Sequence of chain 39.A:
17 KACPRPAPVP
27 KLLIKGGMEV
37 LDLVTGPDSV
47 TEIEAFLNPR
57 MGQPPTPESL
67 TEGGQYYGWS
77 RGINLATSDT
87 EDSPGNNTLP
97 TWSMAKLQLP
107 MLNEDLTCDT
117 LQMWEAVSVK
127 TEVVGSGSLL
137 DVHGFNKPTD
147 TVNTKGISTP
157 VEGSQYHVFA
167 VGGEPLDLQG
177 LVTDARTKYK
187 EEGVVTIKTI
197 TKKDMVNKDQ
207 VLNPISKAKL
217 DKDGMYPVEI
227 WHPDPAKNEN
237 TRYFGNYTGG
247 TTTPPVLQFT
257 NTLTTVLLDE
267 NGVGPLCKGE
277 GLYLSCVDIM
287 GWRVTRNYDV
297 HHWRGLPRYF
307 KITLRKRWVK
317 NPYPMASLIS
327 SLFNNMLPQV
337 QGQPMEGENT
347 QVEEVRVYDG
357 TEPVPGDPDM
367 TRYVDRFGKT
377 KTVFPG

Binding-site contacts:
Ligand atom C10 contacts residue TYR72 of chain 39.E at 4.2 Å (hydrophobic).
Ligand atom C4 contacts residue GLY78 of chain 39.E at 3.4 Å.
Ligand atom O10 contacts residue ASN293 of chain 39.E at 3.8 Å.
Ligand atom O10 contacts residue THR291 of chain 39.E at 4.0 Å.
Ligand atom O1A contacts residue GLY78 of chain 39.E at 3.6 Å (h-bond).
Ligand atom N5 contacts residue TYR72 of chain 39.E at 3.2 Å (h-bond).
Ligand atom C4 contacts residue TYR72 of chain 39.E at 3.2 Å (hydrophobic).
Ligand atom O4 contacts residue VAL296 of chain 39.E at 4.2 Å.
Ligand atom C8 contacts residue TYR72 of chain 39.E at 4.2 Å (hydrophobic).
Ligand atom C3 contacts residue HIS298 of chain 39.E at 3.6 Å.
Ligand atom C3 contacts residue GLY78 of chain 39.E at 4.1 Å.
Ligand atom O8 contacts residue TYR72 of chain 39.E at 3.2 Å (h-bond).
Ligand atom O4 contacts residue TYR72 of chain 39.E at 3.9 Å.
Ligand atom C5 contacts residue TYR72 of chain 39.E at 3.5 Å (hydrophobic).
Ligand atom O4 contacts residue GLY78 of chain 39.E at 3.1 Å.
Ligand atom C1 contacts residue ARG77 of chain 39.E at 3.4 Å.
Ligand atom O1B contacts residue ARG77 of chain 39.E at 2.8 Å (salt-bridge).
Ligand atom C6 contacts residue TYR72 of chain 39.E at 3.5 Å (hydrophobic).
Ligand atom C2 contacts residue GLY78 of chain 39.E at 4.2 Å.
Ligand atom O3 contacts residue VAL296 of chain 39.E at 4.2 Å.
Ligand atom O6 contacts residue ASN93 of chain 39.E at 2.8 Å (h-bond).
Ligand atom O4 contacts residue HIS298 of chain 39.E at 3.1 Å (h-bond).
Ligand atom C11 contacts residue ASP85 of chain 39.A at 3.8 Å.
Ligand atom O6 contacts residue ARG77 of chain 39.E at 4.0 Å.
Ligand atom C3 contacts residue VAL296 of chain 39.E at 3.5 Å (hydrophobic).
Ligand atom C4 contacts residue HIS298 of chain 39.E at 3.7 Å.
Ligand atom C6 contacts residue ASN93 of chain 39.E at 3.5 Å.
Ligand atom O1A contacts residue TYR72 of chain 39.E at 3.4 Å.
Ligand atom O1A contacts residue ARG77 of chain 39.E at 3.1 Å (salt-bridge).
Ligand atom O1B contacts residue TYR72 of chain 39.E at 3.7 Å.
Ligand atom C3 contacts residue GLY78 of chain 39.E at 4.2 Å.
Ligand atom O4 contacts residue ILE79 of chain 39.E at 3.4 Å (h-bond).
Ligand atom C5 contacts residue ASN93 of chain 39.E at 4.3 Å.
Ligand atom C7 contacts residue TYR72 of chain 39.E at 4.2 Å (hydrophobic).
Ligand atom O6 contacts residue THR94 of chain 39.E at 3.7 Å.
Ligand atom O4 contacts residue THR291 of chain 39.E at 3.4 Å.
Ligand atom C4 contacts residue ARG77 of chain 39.E at 4.2 Å.
Ligand atom O6 contacts residue GLY78 of chain 39.E at 3.8 Å.
Ligand atom O3 contacts residue GLY78 of chain 39.E at 3.6 Å.
Ligand atom C1 contacts residue TYR72 of chain 39.E at 3.7 Å (hydrophobic).

The protein below binds the small molecule below.
Small molecule (SMILES): CC(=O)N[C@H]1[C@H]([C@H](O)[C@H](O)CO)O[C@@](O[C@H]2[C@@H](O)[C@@H](CO)O[C@@H](O[C@H]3[C@H](O)[C@@H](O)[C@H](O)O[C@@H]3CO)[C@@H]2O)(C(=O)O)C[C@@H]1O

Sequence of chain 39.E:
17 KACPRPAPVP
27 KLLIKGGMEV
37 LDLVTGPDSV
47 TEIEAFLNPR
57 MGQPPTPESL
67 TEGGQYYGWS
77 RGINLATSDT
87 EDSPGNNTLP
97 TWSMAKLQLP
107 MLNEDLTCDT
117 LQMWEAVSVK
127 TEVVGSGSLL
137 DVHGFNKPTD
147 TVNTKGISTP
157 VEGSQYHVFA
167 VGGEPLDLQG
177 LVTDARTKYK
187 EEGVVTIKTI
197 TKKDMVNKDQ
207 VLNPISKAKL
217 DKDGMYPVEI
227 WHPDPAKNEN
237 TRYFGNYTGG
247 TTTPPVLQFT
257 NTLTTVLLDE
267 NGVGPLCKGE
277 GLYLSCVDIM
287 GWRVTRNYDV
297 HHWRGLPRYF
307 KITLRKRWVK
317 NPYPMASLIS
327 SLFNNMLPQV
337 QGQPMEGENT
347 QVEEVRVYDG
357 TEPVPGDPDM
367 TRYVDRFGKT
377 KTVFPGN